Sequence of chain 1.C:
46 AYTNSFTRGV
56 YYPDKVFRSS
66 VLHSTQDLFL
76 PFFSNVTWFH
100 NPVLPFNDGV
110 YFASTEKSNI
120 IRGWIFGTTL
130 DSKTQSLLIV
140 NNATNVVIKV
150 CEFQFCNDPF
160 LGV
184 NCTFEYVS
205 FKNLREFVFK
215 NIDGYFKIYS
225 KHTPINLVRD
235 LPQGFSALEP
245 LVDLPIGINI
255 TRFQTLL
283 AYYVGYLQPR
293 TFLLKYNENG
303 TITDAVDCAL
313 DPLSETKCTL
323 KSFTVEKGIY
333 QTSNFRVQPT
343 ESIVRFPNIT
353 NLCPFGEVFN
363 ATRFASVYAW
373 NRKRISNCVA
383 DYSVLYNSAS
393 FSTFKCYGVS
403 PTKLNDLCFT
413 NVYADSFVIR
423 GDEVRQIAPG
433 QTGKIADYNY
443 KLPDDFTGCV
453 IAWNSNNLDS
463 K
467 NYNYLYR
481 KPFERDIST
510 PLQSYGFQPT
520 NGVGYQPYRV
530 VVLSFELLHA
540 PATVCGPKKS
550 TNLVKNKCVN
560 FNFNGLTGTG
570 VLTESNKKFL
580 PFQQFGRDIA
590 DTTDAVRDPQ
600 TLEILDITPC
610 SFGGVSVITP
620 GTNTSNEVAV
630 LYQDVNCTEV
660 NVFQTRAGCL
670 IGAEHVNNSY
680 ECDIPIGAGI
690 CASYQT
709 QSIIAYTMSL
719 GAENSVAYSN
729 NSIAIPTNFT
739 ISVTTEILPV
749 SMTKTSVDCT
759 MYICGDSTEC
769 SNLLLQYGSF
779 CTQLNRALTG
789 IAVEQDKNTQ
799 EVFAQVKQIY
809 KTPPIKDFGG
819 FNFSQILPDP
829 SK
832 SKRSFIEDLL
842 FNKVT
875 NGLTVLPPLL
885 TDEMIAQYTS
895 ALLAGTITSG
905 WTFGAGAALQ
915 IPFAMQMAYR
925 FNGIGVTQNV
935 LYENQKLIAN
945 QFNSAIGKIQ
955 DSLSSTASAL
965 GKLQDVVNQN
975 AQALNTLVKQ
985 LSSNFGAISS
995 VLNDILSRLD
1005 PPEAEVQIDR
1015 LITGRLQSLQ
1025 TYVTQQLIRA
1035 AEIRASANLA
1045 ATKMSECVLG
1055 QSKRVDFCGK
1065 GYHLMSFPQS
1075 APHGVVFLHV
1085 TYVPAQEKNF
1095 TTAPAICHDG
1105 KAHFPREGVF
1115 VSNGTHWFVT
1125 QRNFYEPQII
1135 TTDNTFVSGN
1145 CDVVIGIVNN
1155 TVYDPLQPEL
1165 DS

Binding-site contacts:
Ligand atom O5 contacts residue ASN141 of chain 1.C at 2.4 Å (h-bond).
Ligand atom O6 contacts residue VAL146 of chain 1.C at 3.8 Å.
Ligand atom C7 contacts residue ALA142 of chain 1.C at 4.4 Å (hydrophobic).
Ligand atom C4 contacts residue ASN141 of chain 1.C at 4.3 Å.
Ligand atom C8 contacts residue ASN141 of chain 1.C at 3.4 Å.
Ligand atom C8 contacts residue THR143 of chain 1.C at 3.8 Å.
Ligand atom C7 contacts residue ASN141 of chain 1.C at 3.4 Å.
Ligand atom C8 contacts residue ALA142 of chain 1.C at 3.9 Å (hydrophobic).
Ligand atom N2 contacts residue ASN144 of chain 1.C at 4.2 Å.
Ligand atom C5 contacts residue VAL146 of chain 1.C at 4.1 Å (hydrophobic).
Ligand atom C2 contacts residue ASN141 of chain 1.C at 2.5 Å.
Ligand atom C1 contacts residue ASN141 of chain 1.C at 1.5 Å.
Ligand atom C3 contacts residue ASN141 of chain 1.C at 3.9 Å.
Ligand atom C1 contacts residue VAL146 of chain 1.C at 4.1 Å (hydrophobic).
Ligand atom N2 contacts residue ASN141 of chain 1.C at 3.0 Å (h-bond).
Ligand atom O7 contacts residue ALA142 of chain 1.C at 4.3 Å.
Ligand atom O5 contacts residue VAL146 of chain 1.C at 4.1 Å.
Ligand atom C8 contacts residue ASN144 of chain 1.C at 4.2 Å.
Ligand atom O7 contacts residue ASN141 of chain 1.C at 3.4 Å (h-bond).
Ligand atom C5 contacts residue ASN141 of chain 1.C at 3.8 Å.

The protein below binds the small molecule below.
Small molecule (SMILES): CC(=O)N[C@@H]1[C@@H](O)[C@H](O)[C@@H](CO)O[C@H]1O